The protein below binds the small molecule below.
Small molecule (SMILES): O=C(O)CCO

Binding-site contacts:
Ligand atom C3 contacts residue TYR159 of chain 1.J at 4.0 Å (hydrophobic).
Ligand atom C3 contacts residue HIS90 of chain 1.J at 4.0 Å.
Ligand atom O3 contacts residue TYR159 of chain 1.J at 3.9 Å.
Ligand atom C3 contacts residue FE1 of chain 1.RA at 3.3 Å.
Ligand atom O1 contacts residue ARG168 of chain 1.J at 3.6 Å (salt-bridge).
Ligand atom O1 contacts residue TYR159 of chain 1.J at 2.8 Å (h-bond).
Ligand atom C1 contacts residue HIS92 of chain 1.J at 4.2 Å.
Ligand atom O2 contacts residue HIS90 of chain 1.J at 4.0 Å.
Ligand atom O3 contacts residue HIS92 of chain 1.J at 4.2 Å.
Ligand atom C3 contacts residue HIS157 of chain 1.J at 3.6 Å.
Ligand atom C2 contacts residue FE1 of chain 1.RA at 3.5 Å.
Ligand atom O3 contacts residue HIS157 of chain 1.J at 3.6 Å.
Ligand atom C1 contacts residue HIS90 of chain 1.J at 3.3 Å.
Ligand atom O3 contacts residue HIS90 of chain 1.J at 3.3 Å (h-bond).
Ligand atom O2 contacts residue PHE79 of chain 1.J at 4.0 Å.
Ligand atom O3 contacts residue FE1 of chain 1.RA at 2.1 Å.
Ligand atom C2 contacts residue HIS90 of chain 1.J at 3.6 Å.
Ligand atom O3 contacts residue THR87 of chain 1.J at 4.4 Å.
Ligand atom O2 contacts residue TYR159 of chain 1.J at 4.3 Å.
Ligand atom C2 contacts residue TYR61 of chain 1.J at 4.4 Å (hydrophobic).
Ligand atom O1 contacts residue HIS142 of chain 1.J at 4.4 Å.
Ligand atom C1 contacts residue PHE79 of chain 1.J at 3.9 Å (hydrophobic).
Ligand atom O1 contacts residue FE1 of chain 1.RA at 2.2 Å.
Ligand atom C2 contacts residue PHE79 of chain 1.J at 3.6 Å (hydrophobic).
Ligand atom O2 contacts residue ARG168 of chain 1.J at 2.6 Å (salt-bridge).
Ligand atom O2 contacts residue FE1 of chain 1.RA at 4.1 Å.
Ligand atom C1 contacts residue FE1 of chain 1.RA at 3.0 Å.
Ligand atom O1 contacts residue HIS92 of chain 1.J at 3.1 Å (h-bond).
Ligand atom C3 contacts residue PHE79 of chain 1.J at 4.0 Å (hydrophobic).
Ligand atom C3 contacts residue TRP81 of chain 1.J at 4.2 Å (hydrophobic).
Ligand atom O1 contacts residue HIS90 of chain 1.J at 3.2 Å (h-bond).
Ligand atom C2 contacts residue THR87 of chain 1.J at 4.0 Å.
Ligand atom C1 contacts residue ARG168 of chain 1.J at 3.6 Å.
Ligand atom O3 contacts residue VAL144 of chain 1.J at 3.8 Å.
Ligand atom C2 contacts residue TYR159 of chain 1.J at 4.2 Å (hydrophobic).
Ligand atom C1 contacts residue TYR159 of chain 1.J at 3.5 Å (hydrophobic).
Ligand atom C3 contacts residue THR87 of chain 1.J at 3.9 Å.
Ligand atom O3 contacts residue HIS142 of chain 1.J at 3.4 Å (h-bond).

Sequence of chain 1.J:
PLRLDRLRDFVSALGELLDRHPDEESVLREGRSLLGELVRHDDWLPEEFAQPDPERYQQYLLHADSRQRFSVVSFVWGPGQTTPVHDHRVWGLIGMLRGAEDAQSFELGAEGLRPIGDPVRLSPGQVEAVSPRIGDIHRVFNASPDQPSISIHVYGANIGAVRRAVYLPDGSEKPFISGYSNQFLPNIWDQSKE